Sequence of chain 1.G:
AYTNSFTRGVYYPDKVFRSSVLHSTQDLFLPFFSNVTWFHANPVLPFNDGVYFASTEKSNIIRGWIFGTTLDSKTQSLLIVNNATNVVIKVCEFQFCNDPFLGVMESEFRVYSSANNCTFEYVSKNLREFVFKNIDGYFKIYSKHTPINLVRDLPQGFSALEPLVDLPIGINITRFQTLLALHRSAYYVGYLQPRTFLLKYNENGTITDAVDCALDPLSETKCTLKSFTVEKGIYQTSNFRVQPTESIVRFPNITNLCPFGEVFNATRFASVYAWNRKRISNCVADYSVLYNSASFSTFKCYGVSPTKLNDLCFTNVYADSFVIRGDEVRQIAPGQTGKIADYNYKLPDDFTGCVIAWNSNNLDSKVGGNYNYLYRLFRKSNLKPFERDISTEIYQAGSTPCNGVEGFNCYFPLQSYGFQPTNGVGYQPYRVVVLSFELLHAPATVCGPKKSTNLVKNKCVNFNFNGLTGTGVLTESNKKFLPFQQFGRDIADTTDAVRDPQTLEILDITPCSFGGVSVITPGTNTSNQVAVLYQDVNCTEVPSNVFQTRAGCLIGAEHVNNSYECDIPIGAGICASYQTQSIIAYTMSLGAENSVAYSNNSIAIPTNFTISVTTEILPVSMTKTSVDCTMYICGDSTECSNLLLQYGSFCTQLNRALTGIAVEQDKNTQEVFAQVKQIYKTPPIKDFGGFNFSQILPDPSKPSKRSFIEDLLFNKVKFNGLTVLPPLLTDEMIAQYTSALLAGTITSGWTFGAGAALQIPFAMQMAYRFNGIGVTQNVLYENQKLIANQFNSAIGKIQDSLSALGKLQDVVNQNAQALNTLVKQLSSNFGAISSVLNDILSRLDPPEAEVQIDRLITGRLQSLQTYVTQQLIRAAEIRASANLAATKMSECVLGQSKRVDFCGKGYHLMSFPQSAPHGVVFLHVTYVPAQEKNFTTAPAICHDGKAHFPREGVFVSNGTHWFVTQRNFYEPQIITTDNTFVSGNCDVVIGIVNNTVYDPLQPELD

Binding-site contacts:
Ligand atom N2 contacts residue LEU922 of chain 1.G at 4.3 Å.
Ligand atom C7 contacts residue LEU922 of chain 1.G at 3.6 Å (hydrophobic).
Ligand atom O7 contacts residue GLN1071 of chain 1.G at 3.7 Å.
Ligand atom O5 contacts residue ASN717 of chain 1.G at 2.3 Å (h-bond).
Ligand atom C4 contacts residue LEU922 of chain 1.G at 4.5 Å (hydrophobic).
Ligand atom C5 contacts residue LEU922 of chain 1.G at 4.0 Å (hydrophobic).
Ligand atom O7 contacts residue LEU922 of chain 1.G at 3.7 Å.
Ligand atom O7 contacts residue ASN717 of chain 1.G at 3.6 Å (h-bond).
Ligand atom C2 contacts residue ASN717 of chain 1.G at 2.5 Å.
Ligand atom C8 contacts residue ASN925 of chain 1.G at 4.0 Å.
Ligand atom O5 contacts residue GLN1071 of chain 1.G at 4.1 Å.
Ligand atom C3 contacts residue ASN717 of chain 1.G at 3.8 Å.
Ligand atom C1 contacts residue ASN717 of chain 1.G at 1.4 Å.
Ligand atom O6 contacts residue GLN926 of chain 1.G at 3.2 Å (h-bond).
Ligand atom C8 contacts residue LEU922 of chain 1.G at 3.6 Å (hydrophobic).
Ligand atom C1 contacts residue GLN1071 of chain 1.G at 4.4 Å.
Ligand atom C5 contacts residue ASN717 of chain 1.G at 3.6 Å.
Ligand atom N2 contacts residue ASN717 of chain 1.G at 3.0 Å (h-bond).
Ligand atom C6 contacts residue GLN926 of chain 1.G at 4.3 Å.
Ligand atom C4 contacts residue ASN717 of chain 1.G at 4.2 Å.
Ligand atom O6 contacts residue LEU922 of chain 1.G at 4.1 Å.
Ligand atom C7 contacts residue ASN717 of chain 1.G at 3.5 Å.
Ligand atom O4 contacts residue LEU922 of chain 1.G at 3.9 Å.

This small molecule binds to this protein.
Small molecule (SMILES): CC(=O)N[C@H]1[C@H](O[C@H]2[C@H](O)[C@@H](NC(C)=O)CO[C@@H]2CO)O[C@H](CO)[C@@H](O)[C@@H]1O